This protein binds this small molecule.
Small molecule (SMILES): CC(=O)N[C@@H]1[C@@H](O)[C@H](O)[C@@H](CO)O[C@H]1O

Binding-site contacts:
Ligand atom O5 contacts residue SER347 of chain 1.B at 3.8 Å.
Ligand atom C3 contacts residue GLY345 of chain 1.B at 4.2 Å.
Ligand atom C5 contacts residue SER347 of chain 1.B at 4.4 Å.
Ligand atom N2 contacts residue GLY345 of chain 1.B at 4.1 Å.
Ligand atom C2 contacts residue ASN350 of chain 1.B at 2.4 Å.
Ligand atom C1 contacts residue ASN350 of chain 1.B at 1.4 Å.
Ligand atom O7 contacts residue ASN350 of chain 1.B at 3.6 Å (h-bond).
Ligand atom C7 contacts residue ASN350 of chain 1.B at 3.4 Å.
Ligand atom C1 contacts residue GLY345 of chain 1.B at 4.5 Å.
Ligand atom C8 contacts residue SER352 of chain 1.B at 4.5 Å.
Ligand atom C4 contacts residue ASN350 of chain 1.B at 4.2 Å.
Ligand atom C8 contacts residue ASN350 of chain 1.B at 4.1 Å.
Ligand atom C1 contacts residue SER347 of chain 1.B at 3.8 Å.
Ligand atom C3 contacts residue ASN350 of chain 1.B at 3.8 Å.
Ligand atom O5 contacts residue ASN350 of chain 1.B at 2.3 Å (h-bond).
Ligand atom N2 contacts residue ASN350 of chain 1.B at 2.9 Å (h-bond).
Ligand atom C8 contacts residue LEU353 of chain 1.B at 3.9 Å (hydrophobic).
Ligand atom C5 contacts residue ASN350 of chain 1.B at 3.7 Å.
Ligand atom O6 contacts residue SER347 of chain 1.B at 4.4 Å.

Sequence of chain 1.B:
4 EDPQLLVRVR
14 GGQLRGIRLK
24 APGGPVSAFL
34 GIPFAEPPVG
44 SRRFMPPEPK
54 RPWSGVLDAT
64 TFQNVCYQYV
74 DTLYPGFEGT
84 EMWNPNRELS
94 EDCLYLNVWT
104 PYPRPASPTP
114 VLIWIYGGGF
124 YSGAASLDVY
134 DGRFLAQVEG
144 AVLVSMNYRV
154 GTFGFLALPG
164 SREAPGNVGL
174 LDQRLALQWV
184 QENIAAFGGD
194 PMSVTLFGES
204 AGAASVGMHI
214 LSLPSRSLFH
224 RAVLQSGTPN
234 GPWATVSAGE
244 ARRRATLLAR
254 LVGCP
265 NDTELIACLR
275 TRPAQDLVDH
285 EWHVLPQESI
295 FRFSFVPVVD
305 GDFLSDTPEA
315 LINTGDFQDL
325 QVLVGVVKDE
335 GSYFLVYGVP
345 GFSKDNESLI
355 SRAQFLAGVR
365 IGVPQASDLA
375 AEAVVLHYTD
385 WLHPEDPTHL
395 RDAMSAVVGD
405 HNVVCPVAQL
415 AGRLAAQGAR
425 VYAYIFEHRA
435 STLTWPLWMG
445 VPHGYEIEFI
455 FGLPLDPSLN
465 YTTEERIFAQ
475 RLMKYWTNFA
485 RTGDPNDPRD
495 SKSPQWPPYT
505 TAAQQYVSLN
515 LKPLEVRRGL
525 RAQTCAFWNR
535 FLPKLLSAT